The small molecule below binds the protein below.
Small molecule (SMILES): Nc1nc2c(ncn2[C@H]2C[C@H](O)[C@@H](CO[P](=O)(O)O[P](=O)(O)OP(=O)(O)O)O2)c(=O)[nH]1

Binding-site contacts:
Ligand atom O1G contacts residue MG1 of chain 1.E at 2.1 Å.
Ligand atom C5' contacts residue ASP192 of chain 1.D at 3.5 Å.
Ligand atom PG contacts residue MG1 of chain 1.E at 3.4 Å.
Ligand atom O5' contacts residue ASP192 of chain 1.D at 3.6 Å.
Ligand atom O1A contacts residue ASP190 of chain 1.D at 3.0 Å (salt-bridge).
Ligand atom C2' contacts residue GLY274 of chain 1.D at 3.5 Å.
Ligand atom C1' contacts residue TYR271 of chain 1.D at 3.2 Å (hydrophobic).
Ligand atom O2G contacts residue ARG149 of chain 1.D at 3.2 Å (salt-bridge).
Ligand atom O4' contacts residue TYR271 of chain 1.D at 3.6 Å.
Ligand atom O2B contacts residue GLY179 of chain 1.D at 3.4 Å.
Ligand atom O2B contacts residue SER180 of chain 1.D at 2.9 Å (h-bond).
Ligand atom PA contacts residue MG1 of chain 1.E at 3.4 Å.
Ligand atom O3' contacts residue THR273 of chain 1.D at 3.6 Å.
Ligand atom O1B contacts residue ARG183 of chain 1.D at 2.8 Å (salt-bridge).
Ligand atom C5 contacts residue ASP276 of chain 1.D at 3.5 Å.
Ligand atom O3G contacts residue SER180 of chain 1.D at 2.5 Å (h-bond).
Ligand atom O1G contacts residue GLY189 of chain 1.D at 3.3 Å (h-bond).
Ligand atom O2G contacts residue GLY189 of chain 1.D at 3.3 Å.
Ligand atom C2' contacts residue TYR271 of chain 1.D at 3.0 Å (hydrophobic).
Ligand atom O3' contacts residue GLY274 of chain 1.D at 3.4 Å.
Ligand atom O3' contacts residue ARG183 of chain 1.D at 3.5 Å (salt-bridge).
Ligand atom PB contacts residue MG1 of chain 1.E at 3.2 Å.
Ligand atom O3B contacts residue MG1 of chain 1.E at 3.7 Å.
Ligand atom O1A contacts residue NA1 of chain 1.F at 3.5 Å (h-bond).
Ligand atom C8 contacts residue ASP276 of chain 1.D at 3.5 Å.
Ligand atom N2 contacts residue ARG283 of chain 1.D at 3.0 Å.
Ligand atom C2 contacts residue ASN279 of chain 1.D at 3.6 Å.
Ligand atom N2 contacts residue ASN279 of chain 1.D at 3.5 Å (h-bond).
Ligand atom PG contacts residue SER180 of chain 1.D at 3.6 Å.
Ligand atom N7 contacts residue ASP276 of chain 1.D at 3.3 Å.
Ligand atom O1B contacts residue SER180 of chain 1.D at 3.6 Å.
Ligand atom O3G contacts residue ARG149 of chain 1.D at 3.3 Å (salt-bridge).
Ligand atom PG contacts residue GLY189 of chain 1.D at 3.4 Å.
Ligand atom O3G contacts residue GLY189 of chain 1.D at 3.1 Å (h-bond).
Ligand atom O2B contacts residue ASP192 of chain 1.D at 3.2 Å (salt-bridge).
Ligand atom O1A contacts residue MG1 of chain 1.E at 2.1 Å.
Ligand atom O1G contacts residue ASP190 of chain 1.D at 3.1 Å (salt-bridge).
Ligand atom O2B contacts residue MG1 of chain 1.E at 2.0 Å.
Ligand atom N3 contacts residue ASN279 of chain 1.D at 3.1 Å (h-bond).
Ligand atom O1A contacts residue ASP192 of chain 1.D at 3.1 Å (salt-bridge).

Sequence of chain 1.D:
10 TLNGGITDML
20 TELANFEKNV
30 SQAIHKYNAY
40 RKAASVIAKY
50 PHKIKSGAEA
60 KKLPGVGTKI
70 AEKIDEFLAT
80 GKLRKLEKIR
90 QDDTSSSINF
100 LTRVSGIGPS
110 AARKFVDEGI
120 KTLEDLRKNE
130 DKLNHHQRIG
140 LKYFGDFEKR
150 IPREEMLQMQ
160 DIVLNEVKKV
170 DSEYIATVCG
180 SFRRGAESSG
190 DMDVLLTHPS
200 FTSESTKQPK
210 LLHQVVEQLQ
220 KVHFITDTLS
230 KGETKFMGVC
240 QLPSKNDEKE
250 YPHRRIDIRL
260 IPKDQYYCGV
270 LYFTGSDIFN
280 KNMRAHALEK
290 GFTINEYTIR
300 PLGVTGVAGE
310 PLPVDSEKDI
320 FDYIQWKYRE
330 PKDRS